Binding-site contacts:
Ligand atom N9 contacts residue PHE51 of chain 1.B at 3.4 Å.
Ligand atom O2B contacts residue CZF1 of chain 1.H at 2.7 Å (h-bond).
Ligand atom O2G contacts residue ARG246 of chain 2.A at 2.7 Å (salt-bridge).
Ligand atom O2B contacts residue MG1 of chain 1.F at 2.3 Å.
Ligand atom N6 contacts residue ARG266 of chain 1.B at 3.4 Å.
Ligand atom O3G contacts residue ARG246 of chain 2.A at 3.0 Å (salt-bridge).
Ligand atom PG contacts residue MG1 of chain 1.F at 3.5 Å.
Ligand atom O2A contacts residue LYS271 of chain 1.B at 3.6 Å (salt-bridge).
Ligand atom O3A contacts residue CZF1 of chain 1.H at 3.3 Å (h-bond).
Ligand atom O3' contacts residue VAL50 of chain 1.B at 2.6 Å (h-bond).
Ligand atom O1G contacts residue MG1 of chain 1.F at 2.5 Å.
Ligand atom O1G contacts residue CZF1 of chain 1.H at 2.4 Å (h-bond).
Ligand atom C3' contacts residue CZF1 of chain 1.H at 3.5 Å.
Ligand atom C5 contacts residue ARG227 of chain 2.A at 3.5 Å.
Ligand atom N6 contacts residue ASN252 of chain 2.A at 3.5 Å (h-bond).
Ligand atom O3B contacts residue LYS271 of chain 1.B at 3.5 Å (salt-bridge).
Ligand atom PB contacts residue LYS271 of chain 1.B at 3.6 Å.
Ligand atom C1' contacts residue PHE51 of chain 1.B at 3.4 Å (hydrophobic).
Ligand atom N3 contacts residue HIS19 of chain 1.A at 3.4 Å (h-bond).
Ligand atom PB contacts residue CZF1 of chain 1.H at 3.5 Å.
Ligand atom O3B contacts residue LYS248 of chain 2.A at 3.4 Å (salt-bridge).
Ligand atom O3' contacts residue ASN13 of chain 1.A at 3.0 Å (h-bond).
Ligand atom O3' contacts residue CZF1 of chain 1.H at 3.5 Å (h-bond).
Ligand atom C3' contacts residue VAL50 of chain 1.B at 3.2 Å (hydrophobic).
Ligand atom O2A contacts residue HIS270 of chain 1.B at 2.7 Å (h-bond).
Ligand atom O1G contacts residue LYS417 of chain 2.A at 3.0 Å (salt-bridge).
Ligand atom O3G contacts residue LYS417 of chain 2.A at 3.4 Å.
Ligand atom C2' contacts residue PHE51 of chain 1.B at 3.4 Å (hydrophobic).
Ligand atom O1A contacts residue ARG227 of chain 2.A at 2.8 Å (salt-bridge).
Ligand atom O1B contacts residue HIS270 of chain 1.B at 3.2 Å.
Ligand atom C5' contacts residue CZF1 of chain 1.H at 3.6 Å.
Ligand atom O1B contacts residue LYS271 of chain 1.B at 2.6 Å (salt-bridge).
Ligand atom C1' contacts residue ASN13 of chain 1.A at 3.5 Å.
Ligand atom C2 contacts residue ASN13 of chain 1.A at 3.5 Å.
Ligand atom C4 contacts residue ARG227 of chain 2.A at 3.3 Å.
Ligand atom O4' contacts residue ARG227 of chain 2.A at 3.2 Å (salt-bridge).
Ligand atom O2G contacts residue LYS271 of chain 1.B at 3.5 Å (salt-bridge).
Ligand atom N3 contacts residue ASN13 of chain 1.A at 3.0 Å (h-bond).
Ligand atom N9 contacts residue ARG227 of chain 2.A at 3.4 Å (salt-bridge).
Ligand atom O1A contacts residue LYS248 of chain 2.A at 2.5 Å (salt-bridge).

Sequence of chain 2.A:
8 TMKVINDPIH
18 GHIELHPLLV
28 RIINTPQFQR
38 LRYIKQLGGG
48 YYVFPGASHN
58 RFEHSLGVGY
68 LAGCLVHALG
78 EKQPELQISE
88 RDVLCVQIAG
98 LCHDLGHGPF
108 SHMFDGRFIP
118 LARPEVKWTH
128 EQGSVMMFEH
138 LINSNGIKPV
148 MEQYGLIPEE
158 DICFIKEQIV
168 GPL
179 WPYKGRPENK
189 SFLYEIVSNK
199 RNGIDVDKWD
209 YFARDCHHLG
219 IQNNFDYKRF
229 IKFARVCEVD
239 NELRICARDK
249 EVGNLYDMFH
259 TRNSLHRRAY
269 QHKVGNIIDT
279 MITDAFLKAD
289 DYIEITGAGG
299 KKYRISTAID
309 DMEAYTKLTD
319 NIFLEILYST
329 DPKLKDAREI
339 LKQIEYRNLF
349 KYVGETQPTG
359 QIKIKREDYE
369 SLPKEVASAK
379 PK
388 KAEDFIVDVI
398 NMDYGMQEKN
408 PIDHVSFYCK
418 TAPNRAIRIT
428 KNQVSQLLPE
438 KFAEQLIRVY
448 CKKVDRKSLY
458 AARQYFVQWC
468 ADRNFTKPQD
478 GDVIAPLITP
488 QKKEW

Sequence of chain 1.A:
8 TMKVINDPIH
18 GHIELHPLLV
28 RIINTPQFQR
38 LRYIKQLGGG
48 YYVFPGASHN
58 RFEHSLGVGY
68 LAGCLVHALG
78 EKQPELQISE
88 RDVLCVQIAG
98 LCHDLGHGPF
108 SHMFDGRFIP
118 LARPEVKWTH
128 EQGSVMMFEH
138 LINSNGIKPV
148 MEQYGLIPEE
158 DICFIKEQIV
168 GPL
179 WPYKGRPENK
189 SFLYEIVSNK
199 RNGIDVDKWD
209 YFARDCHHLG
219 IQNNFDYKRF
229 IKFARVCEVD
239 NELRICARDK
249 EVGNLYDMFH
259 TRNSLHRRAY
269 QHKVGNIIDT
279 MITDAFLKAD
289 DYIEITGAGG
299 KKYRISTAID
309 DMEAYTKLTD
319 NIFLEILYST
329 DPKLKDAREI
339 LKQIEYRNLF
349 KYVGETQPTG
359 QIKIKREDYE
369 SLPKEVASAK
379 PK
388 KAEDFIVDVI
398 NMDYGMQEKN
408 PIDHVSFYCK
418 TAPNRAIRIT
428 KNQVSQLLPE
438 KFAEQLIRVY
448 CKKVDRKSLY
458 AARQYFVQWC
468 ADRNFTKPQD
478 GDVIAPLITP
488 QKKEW

Sequence of chain 1.B:
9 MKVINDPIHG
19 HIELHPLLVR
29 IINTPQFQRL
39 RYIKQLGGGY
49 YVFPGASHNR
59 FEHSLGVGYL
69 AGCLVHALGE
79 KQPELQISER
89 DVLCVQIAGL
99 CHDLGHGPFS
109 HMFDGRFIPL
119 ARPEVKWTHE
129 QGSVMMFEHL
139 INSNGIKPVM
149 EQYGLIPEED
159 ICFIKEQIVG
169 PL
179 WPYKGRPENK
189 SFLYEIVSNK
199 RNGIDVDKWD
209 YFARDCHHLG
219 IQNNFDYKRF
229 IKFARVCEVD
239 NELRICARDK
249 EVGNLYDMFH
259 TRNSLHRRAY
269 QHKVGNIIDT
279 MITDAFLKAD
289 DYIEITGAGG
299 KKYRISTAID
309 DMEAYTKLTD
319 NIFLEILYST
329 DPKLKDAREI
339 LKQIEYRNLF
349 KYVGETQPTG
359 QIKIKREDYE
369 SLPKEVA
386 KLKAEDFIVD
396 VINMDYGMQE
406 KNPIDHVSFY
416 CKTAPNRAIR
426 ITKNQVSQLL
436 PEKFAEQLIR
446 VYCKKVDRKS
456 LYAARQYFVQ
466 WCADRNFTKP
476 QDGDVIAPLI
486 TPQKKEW

This small molecule binds to this protein.
Small molecule (SMILES): Nc1ncnc2c1ncn2[C@H]1C[C@H](O)[C@@H](CO[P](=O)(O)O[P](=O)(O)OP(=O)(O)O)O1